A protein and the small-molecule ligand that binds it are described below.
Small molecule (SMILES): Cc1cn([C@H]2C[C@H](O[P](=O)(O)OC[C@H]3O[C@@H](n4cc(C)c(=O)[nH]c4=O)C[C@@H]3O[P](=O)(O)OC[C@H]3O[C@@H](n4cc(C)c(=O)[nH]c4=O)C[C@@H]3O[P](=O)(O)OC[C@H]3O[C@@H](n4cc(C)c(=O)[nH]c4=O)C[C@@H]3O[P](=O)(O)OC[C@H]3O[C@@H](n4cc(C)c(=O)[nH]c4=O)C[C@@H]3O)[C@@H](CO[P](=O)(O)O[C@H]3C[C@H](n4cc(C)c(=O)[nH]c4=O)O[C@@H]3COP(=O)=O)O2)c(=O)[nH]c1=O

Sequence of chain 1.C:
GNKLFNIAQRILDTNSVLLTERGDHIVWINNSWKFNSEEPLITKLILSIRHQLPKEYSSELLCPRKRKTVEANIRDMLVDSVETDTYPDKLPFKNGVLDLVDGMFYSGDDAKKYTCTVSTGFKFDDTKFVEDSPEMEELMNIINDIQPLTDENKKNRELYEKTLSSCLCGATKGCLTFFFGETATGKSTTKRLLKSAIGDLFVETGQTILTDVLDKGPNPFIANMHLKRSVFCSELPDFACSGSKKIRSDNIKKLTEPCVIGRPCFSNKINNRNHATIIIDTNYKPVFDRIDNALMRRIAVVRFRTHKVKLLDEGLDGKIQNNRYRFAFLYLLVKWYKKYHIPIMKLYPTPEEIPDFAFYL

Sequence of chain 1.A:
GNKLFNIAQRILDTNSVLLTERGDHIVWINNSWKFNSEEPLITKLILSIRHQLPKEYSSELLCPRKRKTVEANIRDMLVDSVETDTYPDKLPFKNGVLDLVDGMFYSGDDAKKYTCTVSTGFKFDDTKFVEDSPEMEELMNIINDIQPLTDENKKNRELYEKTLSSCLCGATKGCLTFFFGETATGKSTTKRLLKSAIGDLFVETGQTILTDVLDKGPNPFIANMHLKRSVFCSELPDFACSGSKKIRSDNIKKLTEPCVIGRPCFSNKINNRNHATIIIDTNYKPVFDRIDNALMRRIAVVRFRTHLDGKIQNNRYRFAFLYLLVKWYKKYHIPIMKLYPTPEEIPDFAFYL

Binding-site contacts:
Ligand atom C6 contacts residue PHE588 of chain 1.B at 4.0 Å (hydrophobic).
Ligand atom OP2 contacts residue ARG585 of chain 1.D at 3.6 Å.
Ligand atom OP1 contacts residue PHE588 of chain 1.A at 3.8 Å.
Ligand atom OP2 contacts residue PHE588 of chain 1.C at 3.3 Å (h-bond).
Ligand atom O5' contacts residue PHE588 of chain 1.B at 3.1 Å.
Ligand atom P contacts residue ARG585 of chain 1.A at 3.7 Å.
Ligand atom P contacts residue PHE588 of chain 1.A at 4.0 Å.
Ligand atom OP2 contacts residue PHE588 of chain 1.D at 4.0 Å.
Ligand atom C3' contacts residue PHE588 of chain 1.C at 3.7 Å (hydrophobic).
Ligand atom OP2 contacts residue PHE588 of chain 1.A at 3.1 Å (h-bond).
Ligand atom C2' contacts residue PHE588 of chain 1.A at 4.0 Å (hydrophobic).
Ligand atom OP1 contacts residue CYS587 of chain 1.A at 4.0 Å.
Ligand atom C2' contacts residue PHE588 of chain 1.C at 3.9 Å (hydrophobic).
Ligand atom C2 contacts residue PHE588 of chain 1.C at 4.0 Å (hydrophobic).
Ligand atom OP1 contacts residue PRO540 of chain 1.C at 2.6 Å.
Ligand atom O2 contacts residue PHE588 of chain 1.D at 3.3 Å.
Ligand atom OP2 contacts residue CYS587 of chain 1.C at 4.0 Å.
Ligand atom O3' contacts residue PHE588 of chain 1.D at 3.5 Å.
Ligand atom O5' contacts residue PHE588 of chain 1.D at 3.4 Å.
Ligand atom O2 contacts residue PHE588 of chain 1.C at 2.9 Å.
Ligand atom OP1 contacts residue ARG585 of chain 1.A at 2.7 Å (salt-bridge).
Ligand atom C5' contacts residue PHE588 of chain 1.C at 3.9 Å (hydrophobic).
Ligand atom OP2 contacts residue PRO540 of chain 1.B at 4.0 Å.
Ligand atom O4 contacts residue PHE588 of chain 1.C at 4.0 Å.
Ligand atom OP2 contacts residue ARG585 of chain 1.B at 3.3 Å (salt-bridge).
Ligand atom O5' contacts residue ARG585 of chain 1.A at 3.8 Å.
Ligand atom C7 contacts residue PHE588 of chain 1.B at 3.2 Å (hydrophobic).
Ligand atom OP1 contacts residue PRO540 of chain 1.A at 3.4 Å.
Ligand atom C7 contacts residue PHE588 of chain 1.C at 3.6 Å (hydrophobic).
Ligand atom OP2 contacts residue PHE588 of chain 1.B at 4.0 Å.
Ligand atom OP2 contacts residue PRO540 of chain 1.C at 3.7 Å.
Ligand atom P contacts residue PHE588 of chain 1.D at 4.0 Å.
Ligand atom OP1 contacts residue ARG585 of chain 1.C at 4.0 Å.
Ligand atom O3' contacts residue PRO540 of chain 1.B at 3.6 Å.
Ligand atom C3' contacts residue PHE588 of chain 1.D at 4.0 Å (hydrophobic).
Ligand atom OP2 contacts residue PRO540 of chain 1.D at 3.5 Å.
Ligand atom O3' contacts residue PHE588 of chain 1.C at 3.1 Å.
Ligand atom P contacts residue PRO540 of chain 1.C at 3.5 Å.
Ligand atom C5' contacts residue PHE588 of chain 1.B at 3.4 Å (hydrophobic).
Ligand atom OP2 contacts residue ARG585 of chain 1.C at 3.4 Å (salt-bridge).

Sequence of chain 1.D:
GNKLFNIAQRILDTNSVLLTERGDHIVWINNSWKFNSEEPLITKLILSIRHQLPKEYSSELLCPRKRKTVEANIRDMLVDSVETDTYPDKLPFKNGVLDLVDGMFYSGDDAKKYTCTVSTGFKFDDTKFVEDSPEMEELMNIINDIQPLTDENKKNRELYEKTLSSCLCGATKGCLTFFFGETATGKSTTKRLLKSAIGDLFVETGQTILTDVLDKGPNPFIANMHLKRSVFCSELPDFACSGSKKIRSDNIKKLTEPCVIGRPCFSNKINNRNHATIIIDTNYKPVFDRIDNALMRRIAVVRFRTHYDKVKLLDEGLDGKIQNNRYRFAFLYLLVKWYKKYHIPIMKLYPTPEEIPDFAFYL

Sequence of chain 1.B:
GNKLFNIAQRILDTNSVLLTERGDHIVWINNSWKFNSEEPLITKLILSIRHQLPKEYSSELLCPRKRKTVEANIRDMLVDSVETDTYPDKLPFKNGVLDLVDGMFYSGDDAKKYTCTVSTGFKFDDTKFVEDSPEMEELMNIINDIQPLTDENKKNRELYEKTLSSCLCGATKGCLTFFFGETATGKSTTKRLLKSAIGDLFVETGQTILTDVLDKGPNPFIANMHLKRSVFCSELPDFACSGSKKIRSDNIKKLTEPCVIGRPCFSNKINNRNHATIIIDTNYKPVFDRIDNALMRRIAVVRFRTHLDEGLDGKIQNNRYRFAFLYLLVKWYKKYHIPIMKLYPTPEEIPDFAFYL